Binding-site contacts:
Ligand atom C3 contacts residue NAG1 of chain 10.N at 4.1 Å.
Ligand atom O3 contacts residue BMA1 of chain 10.P at 1.1 Å.
Ligand atom O4 contacts residue BMA1 of chain 10.P at 4.0 Å.
Ligand atom C5 contacts residue NAG1 of chain 10.N at 3.8 Å.
Ligand atom C2 contacts residue HIS2 of chain 10.B at 4.5 Å.
Ligand atom C2 contacts residue NAG1 of chain 10.N at 2.9 Å.
Ligand atom C2 contacts residue BMA1 of chain 10.P at 3.2 Å.
Ligand atom C1 contacts residue NAG1 of chain 10.N at 1.7 Å.
Ligand atom O6 contacts residue NAG1 of chain 10.N at 4.5 Å.
Ligand atom C3 contacts residue BMA1 of chain 10.P at 2.5 Å.
Ligand atom O5 contacts residue NAG1 of chain 10.N at 2.5 Å (h-bond).
Ligand atom O2 contacts residue NAG1 of chain 10.N at 3.4 Å (h-bond).
Ligand atom C4 contacts residue BMA1 of chain 10.P at 3.6 Å.
Ligand atom O2 contacts residue HIS2 of chain 10.B at 3.4 Å (h-bond).
Ligand atom O2 contacts residue BMA1 of chain 10.P at 3.0 Å (h-bond).

Sequence of chain 10.B:
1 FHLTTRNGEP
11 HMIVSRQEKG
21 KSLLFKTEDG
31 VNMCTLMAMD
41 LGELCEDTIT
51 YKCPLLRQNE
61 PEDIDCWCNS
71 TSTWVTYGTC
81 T

The protein below binds the small molecule below.
Small molecule (SMILES): OC[C@H]1O[C@@H](O)[C@@H](O)[C@@H](O)[C@@H]1O